Sequence of chain 25.A:
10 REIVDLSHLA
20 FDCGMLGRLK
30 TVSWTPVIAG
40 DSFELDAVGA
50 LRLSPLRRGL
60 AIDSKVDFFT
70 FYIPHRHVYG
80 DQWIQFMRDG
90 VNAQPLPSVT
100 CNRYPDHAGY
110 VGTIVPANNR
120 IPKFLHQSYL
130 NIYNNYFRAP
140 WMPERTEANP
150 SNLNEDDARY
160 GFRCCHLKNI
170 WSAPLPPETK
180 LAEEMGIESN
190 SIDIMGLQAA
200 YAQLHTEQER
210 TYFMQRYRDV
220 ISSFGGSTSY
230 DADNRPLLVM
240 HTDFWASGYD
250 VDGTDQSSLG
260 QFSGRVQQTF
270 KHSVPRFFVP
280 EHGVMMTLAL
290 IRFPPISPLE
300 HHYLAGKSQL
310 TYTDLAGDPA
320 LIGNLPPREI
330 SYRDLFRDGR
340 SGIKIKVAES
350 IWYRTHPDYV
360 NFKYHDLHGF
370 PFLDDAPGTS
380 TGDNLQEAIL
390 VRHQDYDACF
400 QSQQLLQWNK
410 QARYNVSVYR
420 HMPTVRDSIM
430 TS

Sequence of chain 25.C:
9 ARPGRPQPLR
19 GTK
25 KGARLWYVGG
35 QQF

Binding-site contacts:
Ligand atom C2' contacts residue LYS25 of chain 25.C at 3.8 Å.
Ligand atom C5' contacts residue ASP242 of chain 25.A at 4.4 Å.
Ligand atom OP2 contacts residue ASP242 of chain 25.A at 3.9 Å.

This protein binds this small molecule.
Small molecule (SMILES): Nc1ccn([C@H]2C[C@H](O)[C@@H](COP(=O)(O)O)O2)c(=O)n1